Sequence of chain 1.A:
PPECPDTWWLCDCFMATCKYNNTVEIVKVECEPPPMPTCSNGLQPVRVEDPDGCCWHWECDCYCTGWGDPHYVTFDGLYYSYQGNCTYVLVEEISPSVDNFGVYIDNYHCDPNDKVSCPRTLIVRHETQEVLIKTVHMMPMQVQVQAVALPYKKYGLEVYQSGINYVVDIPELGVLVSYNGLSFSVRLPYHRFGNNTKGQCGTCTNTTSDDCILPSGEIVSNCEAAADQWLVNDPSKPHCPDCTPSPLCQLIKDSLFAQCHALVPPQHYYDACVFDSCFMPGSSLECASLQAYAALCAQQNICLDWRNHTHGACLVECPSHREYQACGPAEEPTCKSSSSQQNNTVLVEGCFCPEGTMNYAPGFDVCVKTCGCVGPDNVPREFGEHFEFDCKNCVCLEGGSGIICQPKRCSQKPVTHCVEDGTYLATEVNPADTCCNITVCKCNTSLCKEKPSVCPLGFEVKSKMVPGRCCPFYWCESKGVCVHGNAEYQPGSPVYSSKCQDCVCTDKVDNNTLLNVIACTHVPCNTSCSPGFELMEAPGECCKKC

Binding-site contacts:
Ligand atom O7 contacts residue PRO47 of chain 1.A at 3.1 Å.
Ligand atom C4 contacts residue THR48 of chain 1.A at 4.1 Å.
Ligand atom O5 contacts residue THR48 of chain 1.A at 4.1 Å.
Ligand atom C5 contacts residue SER50 of chain 1.A at 3.6 Å.
Ligand atom C3 contacts residue ASN220 of chain 1.A at 3.7 Å.
Ligand atom C8 contacts residue PRO47 of chain 1.A at 3.7 Å (hydrophobic).
Ligand atom O2 contacts residue PRO47 of chain 1.A at 3.1 Å.
Ligand atom C5 contacts residue CYS49 of chain 1.A at 3.6 Å (hydrophobic).
Ligand atom C4 contacts residue PRO44 of chain 1.A at 3.8 Å (hydrophobic).
Ligand atom O5 contacts residue CYS49 of chain 1.A at 3.5 Å.
Ligand atom N2 contacts residue PRO47 of chain 1.A at 2.9 Å.
Ligand atom O3 contacts residue PRO47 of chain 1.A at 3.4 Å.
Ligand atom C7 contacts residue MET46 of chain 1.A at 3.7 Å (hydrophobic).
Ligand atom O3 contacts residue MET46 of chain 1.A at 3.6 Å (h-bond).
Ligand atom N2 contacts residue ASN220 of chain 1.A at 2.8 Å (h-bond).
Ligand atom O3 contacts residue PRO44 of chain 1.A at 3.6 Å (h-bond).
Ligand atom C5 contacts residue THR48 of chain 1.A at 3.8 Å.
Ligand atom C1 contacts residue THR48 of chain 1.A at 3.6 Å.
Ligand atom C5 contacts residue ASN220 of chain 1.A at 3.7 Å.
Ligand atom C1 contacts residue CYS49 of chain 1.A at 4.0 Å (hydrophobic).
Ligand atom O3 contacts residue PRO45 of chain 1.A at 4.2 Å.
Ligand atom C1 contacts residue ASN220 of chain 1.A at 1.4 Å.
Ligand atom O5 contacts residue ASN220 of chain 1.A at 2.4 Å (h-bond).
Ligand atom C7 contacts residue PRO47 of chain 1.A at 3.0 Å (hydrophobic).
Ligand atom O7 contacts residue ASN220 of chain 1.A at 3.3 Å (h-bond).
Ligand atom C8 contacts residue ASN220 of chain 1.A at 3.8 Å.
Ligand atom C6 contacts residue THR48 of chain 1.A at 3.2 Å.
Ligand atom C2 contacts residue PRO47 of chain 1.A at 4.1 Å (hydrophobic).
Ligand atom C7 contacts residue ASN220 of chain 1.A at 3.1 Å.
Ligand atom O4 contacts residue THR48 of chain 1.A at 3.2 Å.
Ligand atom C6 contacts residue SER50 of chain 1.A at 3.4 Å.
Ligand atom C8 contacts residue MET46 of chain 1.A at 3.7 Å (hydrophobic).
Ligand atom O7 contacts residue MET46 of chain 1.A at 3.1 Å.
Ligand atom C2 contacts residue ASN220 of chain 1.A at 2.4 Å.
Ligand atom O6 contacts residue PRO44 of chain 1.A at 3.3 Å.
Ligand atom O7 contacts residue THR48 of chain 1.A at 3.0 Å (h-bond).
Ligand atom C3 contacts residue PRO47 of chain 1.A at 4.0 Å (hydrophobic).
Ligand atom C2 contacts residue PRO47 of chain 1.A at 4.0 Å (hydrophobic).
Ligand atom C6 contacts residue CYS49 of chain 1.A at 4.0 Å (hydrophobic).
Ligand atom O5 contacts residue SER50 of chain 1.A at 3.7 Å.

This protein binds this small molecule.
Small molecule (SMILES): CC(=O)N[C@H]1[C@H](O[C@H]2[C@H](O)[C@@H](NC(C)=O)CO[C@@H]2CO)O[C@H](CO)[C@@H](O[C@@H]2O[C@H](CO[C@H]3O[C@H](CO)[C@@H](O)[C@H](O)[C@@H]3O[C@@H]3O[C@H](CO)[C@@H](O[C@@H]4O[C@H](CO)[C@H](O)[C@H](O)[C@H]4O)[C@H](O)[C@H]3NC(C)=O)[C@@H](O)[C@H](O[C@H]3O[C@H](CO)[C@@H](O)[C@H](O)[C@@H]3O[C@@H]3O[C@H](CO)[C@@H](O[C@@H]4O[C@H](CO)[C@H](O)[C@H](O)[C@H]4O)[C@H](O)[C@H]3NC(C)=O)[C@@H]2O)[C@@H]1O